Sequence of chain 1.A:
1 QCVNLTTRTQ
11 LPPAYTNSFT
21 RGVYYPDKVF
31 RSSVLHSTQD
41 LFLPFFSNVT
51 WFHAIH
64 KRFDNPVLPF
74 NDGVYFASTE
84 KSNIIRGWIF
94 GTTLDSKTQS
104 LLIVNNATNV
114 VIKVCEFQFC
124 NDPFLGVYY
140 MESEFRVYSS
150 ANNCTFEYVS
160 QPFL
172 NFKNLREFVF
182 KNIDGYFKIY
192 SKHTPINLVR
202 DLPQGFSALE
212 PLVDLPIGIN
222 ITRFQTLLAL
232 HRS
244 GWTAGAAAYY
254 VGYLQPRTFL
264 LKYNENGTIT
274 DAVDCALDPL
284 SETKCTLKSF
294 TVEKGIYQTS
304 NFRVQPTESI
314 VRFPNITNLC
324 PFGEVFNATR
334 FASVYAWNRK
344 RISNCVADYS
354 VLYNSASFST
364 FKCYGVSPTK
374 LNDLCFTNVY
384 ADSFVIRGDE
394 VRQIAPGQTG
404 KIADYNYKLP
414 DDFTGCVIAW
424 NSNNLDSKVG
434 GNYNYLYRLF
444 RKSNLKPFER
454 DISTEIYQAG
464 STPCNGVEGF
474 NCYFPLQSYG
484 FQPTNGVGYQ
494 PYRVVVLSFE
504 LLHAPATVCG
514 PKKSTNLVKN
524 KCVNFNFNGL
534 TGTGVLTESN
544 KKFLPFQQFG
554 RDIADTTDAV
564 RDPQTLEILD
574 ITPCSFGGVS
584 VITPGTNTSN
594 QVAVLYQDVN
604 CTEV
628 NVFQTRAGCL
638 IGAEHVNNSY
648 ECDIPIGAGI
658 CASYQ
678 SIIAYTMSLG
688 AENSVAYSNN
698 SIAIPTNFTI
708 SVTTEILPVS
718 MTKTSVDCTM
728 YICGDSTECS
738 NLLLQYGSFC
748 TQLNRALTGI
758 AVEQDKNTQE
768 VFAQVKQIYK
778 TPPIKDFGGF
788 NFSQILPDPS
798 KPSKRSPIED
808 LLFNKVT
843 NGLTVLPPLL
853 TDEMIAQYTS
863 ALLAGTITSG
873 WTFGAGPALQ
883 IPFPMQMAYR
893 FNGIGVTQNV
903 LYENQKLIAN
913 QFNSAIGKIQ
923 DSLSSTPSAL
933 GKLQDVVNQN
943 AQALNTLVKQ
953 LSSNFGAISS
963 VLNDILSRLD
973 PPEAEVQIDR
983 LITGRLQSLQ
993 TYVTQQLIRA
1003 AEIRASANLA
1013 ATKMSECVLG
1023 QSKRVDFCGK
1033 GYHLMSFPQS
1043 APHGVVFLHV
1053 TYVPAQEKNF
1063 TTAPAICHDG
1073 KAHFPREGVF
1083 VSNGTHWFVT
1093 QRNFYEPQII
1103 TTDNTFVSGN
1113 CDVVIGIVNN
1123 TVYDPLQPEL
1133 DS

This small molecule binds to this protein.
Small molecule (SMILES): CC(=O)N[C@H]1[C@H](O[C@H]2[C@H](O)[C@@H](NC(C)=O)CO[C@@H]2CO)O[C@H](CO)[C@@H](O)[C@@H]1O

Binding-site contacts:
Ligand atom O7 contacts residue ASN330 of chain 1.A at 3.5 Å (h-bond).
Ligand atom N2 contacts residue ASN330 of chain 1.A at 2.9 Å (h-bond).
Ligand atom C7 contacts residue GLY326 of chain 1.A at 3.8 Å.
Ligand atom C8 contacts residue PHE325 of chain 1.A at 4.1 Å (hydrophobic).
Ligand atom C2 contacts residue ASN330 of chain 1.A at 2.5 Å.
Ligand atom C4 contacts residue ASN330 of chain 1.A at 4.2 Å.
Ligand atom C7 contacts residue ASN330 of chain 1.A at 3.4 Å.
Ligand atom C1 contacts residue ASN330 of chain 1.A at 1.4 Å.
Ligand atom C8 contacts residue GLY326 of chain 1.A at 3.9 Å.
Ligand atom C5 contacts residue ASN330 of chain 1.A at 3.7 Å.
Ligand atom C3 contacts residue ASN330 of chain 1.A at 3.8 Å.
Ligand atom O5 contacts residue ASN330 of chain 1.A at 2.4 Å (h-bond).
Ligand atom O7 contacts residue GLY326 of chain 1.A at 3.2 Å.
Ligand atom C8 contacts residue PHE329 of chain 1.A at 3.7 Å (hydrophobic).
Ligand atom C8 contacts residue ASN330 of chain 1.A at 4.5 Å.